Sequence of chain 1.Y:
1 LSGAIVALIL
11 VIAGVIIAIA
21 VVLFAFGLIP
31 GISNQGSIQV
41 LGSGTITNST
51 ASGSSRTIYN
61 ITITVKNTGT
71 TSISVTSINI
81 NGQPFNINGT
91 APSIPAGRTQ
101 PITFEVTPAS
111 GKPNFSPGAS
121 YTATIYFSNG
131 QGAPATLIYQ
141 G

Binding-site contacts:
Ligand atom C3 contacts residue ASN48 of chain 1.Y at 3.8 Å.
Ligand atom C2 contacts residue ASN48 of chain 1.Y at 2.5 Å.
Ligand atom O5 contacts residue ASN48 of chain 1.Y at 2.4 Å (h-bond).
Ligand atom N2 contacts residue TYR59 of chain 1.Y at 4.2 Å.
Ligand atom O7 contacts residue TYR139 of chain 1.Y at 3.2 Å (h-bond).
Ligand atom O6 contacts residue THR50 of chain 1.Y at 2.9 Å (h-bond).
Ligand atom C8 contacts residue TYR139 of chain 1.Y at 3.7 Å (hydrophobic).
Ligand atom C7 contacts residue TYR139 of chain 1.Y at 3.7 Å (hydrophobic).
Ligand atom C1 contacts residue THR50 of chain 1.Y at 4.0 Å.
Ligand atom N2 contacts residue LYS112 of chain 1.Y at 4.5 Å.
Ligand atom C7 contacts residue SER54 of chain 1.Y at 4.3 Å.
Ligand atom C5 contacts residue ASN48 of chain 1.Y at 3.6 Å.
Ligand atom C8 contacts residue ASN48 of chain 1.Y at 4.4 Å.
Ligand atom O3 contacts residue LYS112 of chain 1.Y at 4.0 Å.
Ligand atom O6 contacts residue SER52 of chain 1.Y at 4.4 Å.
Ligand atom C7 contacts residue THR57 of chain 1.Y at 3.9 Å.
Ligand atom C7 contacts residue TYR59 of chain 1.Y at 4.2 Å (hydrophobic).
Ligand atom O5 contacts residue THR50 of chain 1.Y at 4.1 Å.
Ligand atom O7 contacts residue LYS112 of chain 1.Y at 3.8 Å.
Ligand atom C8 contacts residue THR57 of chain 1.Y at 4.0 Å.
Ligand atom C3 contacts residue THR50 of chain 1.Y at 4.4 Å.
Ligand atom C4 contacts residue THR50 of chain 1.Y at 4.3 Å.
Ligand atom O4 contacts residue THR50 of chain 1.Y at 4.1 Å.
Ligand atom C6 contacts residue THR50 of chain 1.Y at 3.8 Å.
Ligand atom C8 contacts residue LYS112 of chain 1.Y at 4.5 Å.
Ligand atom C7 contacts residue ASN48 of chain 1.Y at 3.2 Å.
Ligand atom C8 contacts residue ARG56 of chain 1.Y at 3.8 Å.
Ligand atom C1 contacts residue ASN48 of chain 1.Y at 1.4 Å.
Ligand atom C4 contacts residue ASN48 of chain 1.Y at 4.3 Å.
Ligand atom C8 contacts residue SER54 of chain 1.Y at 3.1 Å.
Ligand atom N2 contacts residue ASN48 of chain 1.Y at 2.9 Å (h-bond).
Ligand atom C3 contacts residue THR57 of chain 1.Y at 4.3 Å.
Ligand atom C8 contacts residue SER55 of chain 1.Y at 4.2 Å.
Ligand atom O7 contacts residue ASN48 of chain 1.Y at 3.3 Å (h-bond).
Ligand atom C8 contacts residue TYR59 of chain 1.Y at 3.2 Å (hydrophobic).
Ligand atom O7 contacts residue THR57 of chain 1.Y at 3.1 Å.
Ligand atom O6 contacts residue ALA51 of chain 1.Y at 4.2 Å.
Ligand atom N2 contacts residue THR57 of chain 1.Y at 4.4 Å.
Ligand atom C8 contacts residue PRO113 of chain 1.Y at 4.3 Å (hydrophobic).
Ligand atom C5 contacts residue THR50 of chain 1.Y at 3.6 Å.

The protein below binds the small molecule below.
Small molecule (SMILES): CC(=O)N[C@H]1[C@H](O[C@H]2[C@H](O)[C@@H](NC(C)=O)CO[C@@H]2CO)O[C@H](CO)[C@@H](O)[C@@H]1O